Sequence of chain 1.D:
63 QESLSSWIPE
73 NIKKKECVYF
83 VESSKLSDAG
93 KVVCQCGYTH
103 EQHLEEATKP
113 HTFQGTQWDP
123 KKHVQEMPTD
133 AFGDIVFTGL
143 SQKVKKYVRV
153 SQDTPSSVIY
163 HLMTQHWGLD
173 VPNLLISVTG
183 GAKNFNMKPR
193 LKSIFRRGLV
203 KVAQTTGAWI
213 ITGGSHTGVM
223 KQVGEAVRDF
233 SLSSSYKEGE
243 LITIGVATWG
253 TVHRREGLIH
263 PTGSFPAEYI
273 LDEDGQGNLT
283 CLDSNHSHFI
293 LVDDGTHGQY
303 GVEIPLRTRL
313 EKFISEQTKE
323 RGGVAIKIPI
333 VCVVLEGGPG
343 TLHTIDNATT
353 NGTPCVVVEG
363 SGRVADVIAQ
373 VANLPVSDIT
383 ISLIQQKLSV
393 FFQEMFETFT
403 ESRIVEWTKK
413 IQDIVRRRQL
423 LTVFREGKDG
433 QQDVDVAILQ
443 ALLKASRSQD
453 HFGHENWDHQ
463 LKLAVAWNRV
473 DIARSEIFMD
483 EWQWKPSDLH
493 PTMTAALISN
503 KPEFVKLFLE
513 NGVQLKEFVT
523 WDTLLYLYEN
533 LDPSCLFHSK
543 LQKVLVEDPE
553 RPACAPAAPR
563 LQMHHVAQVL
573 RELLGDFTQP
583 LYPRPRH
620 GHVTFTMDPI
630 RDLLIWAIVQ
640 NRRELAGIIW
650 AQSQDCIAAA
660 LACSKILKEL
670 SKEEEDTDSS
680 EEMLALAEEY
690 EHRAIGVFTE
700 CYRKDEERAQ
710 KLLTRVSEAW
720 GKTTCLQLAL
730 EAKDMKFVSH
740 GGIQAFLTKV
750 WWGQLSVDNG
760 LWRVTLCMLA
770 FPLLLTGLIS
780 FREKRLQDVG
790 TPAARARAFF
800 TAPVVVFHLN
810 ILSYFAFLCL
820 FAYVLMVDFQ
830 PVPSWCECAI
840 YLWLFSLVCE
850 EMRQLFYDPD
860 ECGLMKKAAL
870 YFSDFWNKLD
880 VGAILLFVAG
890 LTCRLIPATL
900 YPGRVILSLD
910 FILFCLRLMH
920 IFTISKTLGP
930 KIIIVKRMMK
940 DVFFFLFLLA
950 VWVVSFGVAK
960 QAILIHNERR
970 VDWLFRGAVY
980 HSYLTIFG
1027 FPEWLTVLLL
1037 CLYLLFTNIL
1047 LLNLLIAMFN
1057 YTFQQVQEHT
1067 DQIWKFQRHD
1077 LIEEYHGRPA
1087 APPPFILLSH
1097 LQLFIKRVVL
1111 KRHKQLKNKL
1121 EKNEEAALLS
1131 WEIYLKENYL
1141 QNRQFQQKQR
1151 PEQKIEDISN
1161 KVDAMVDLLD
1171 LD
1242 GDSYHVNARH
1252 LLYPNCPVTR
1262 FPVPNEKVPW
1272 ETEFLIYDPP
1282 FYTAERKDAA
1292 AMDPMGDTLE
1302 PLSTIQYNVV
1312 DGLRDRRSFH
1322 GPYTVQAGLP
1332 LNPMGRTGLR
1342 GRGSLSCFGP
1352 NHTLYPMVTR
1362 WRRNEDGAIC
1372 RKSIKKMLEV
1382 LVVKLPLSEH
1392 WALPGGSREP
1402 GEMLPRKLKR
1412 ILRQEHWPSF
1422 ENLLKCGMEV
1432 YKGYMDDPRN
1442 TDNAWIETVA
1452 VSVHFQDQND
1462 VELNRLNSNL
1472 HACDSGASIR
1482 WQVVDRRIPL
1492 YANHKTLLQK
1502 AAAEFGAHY

Binding-site contacts:
Ligand atom O4' contacts residue ARG1440 of chain 1.D at 4.3 Å.
Ligand atom O4' contacts residue PRO1255 of chain 1.D at 4.2 Å.
Ligand atom C5' contacts residue ARG1440 of chain 1.D at 4.3 Å.
Ligand atom N7 contacts residue ARG1440 of chain 1.D at 3.3 Å (salt-bridge).
Ligand atom N1 contacts residue TYR1492 of chain 1.D at 3.5 Å.
Ligand atom N9 contacts residue TYR1492 of chain 1.D at 4.3 Å.
Ligand atom C2' contacts residue TYR1492 of chain 1.D at 3.4 Å (hydrophobic).
Ligand atom C4 contacts residue TYR1492 of chain 1.D at 3.8 Å (hydrophobic).
Ligand atom PA contacts residue ARG1440 of chain 1.D at 3.3 Å.
Ligand atom C6 contacts residue PRO1439 of chain 1.D at 4.3 Å (hydrophobic).
Ligand atom C6 contacts residue TYR1492 of chain 1.D at 3.9 Å (hydrophobic).
Ligand atom N7 contacts residue ASP1438 of chain 1.D at 3.5 Å (salt-bridge).
Ligand atom O5' contacts residue ARG1440 of chain 1.D at 3.2 Å (salt-bridge).
Ligand atom C5 contacts residue TYR1492 of chain 1.D at 4.1 Å (hydrophobic).
Ligand atom C4D contacts residue SER1389 of chain 1.D at 4.0 Å.
Ligand atom O2D contacts residue LEU1388 of chain 1.D at 2.4 Å (h-bond).
Ligand atom O2D contacts residue SER1389 of chain 1.D at 3.9 Å.
Ligand atom C8 contacts residue ARG1440 of chain 1.D at 3.2 Å.
Ligand atom C6 contacts residue ASP1438 of chain 1.D at 3.4 Å.
Ligand atom C5 contacts residue ASP1438 of chain 1.D at 3.7 Å.
Ligand atom O3A contacts residue ARG1440 of chain 1.D at 3.9 Å.
Ligand atom C6 contacts residue ASN1494 of chain 1.D at 4.3 Å.
Ligand atom C2 contacts residue TYR1492 of chain 1.D at 3.4 Å (hydrophobic).
Ligand atom C1' contacts residue TYR1492 of chain 1.D at 4.2 Å (hydrophobic).
Ligand atom N9 contacts residue ARG1440 of chain 1.D at 4.3 Å.
Ligand atom O2' contacts residue TYR1492 of chain 1.D at 2.3 Å (h-bond).
Ligand atom C2D contacts residue LEU1388 of chain 1.D at 3.7 Å (hydrophobic).
Ligand atom O4D contacts residue LEU1386 of chain 1.D at 4.2 Å.
Ligand atom N6 contacts residue ASN1494 of chain 1.D at 3.1 Å (h-bond).
Ligand atom O3D contacts residue SER1389 of chain 1.D at 2.4 Å (h-bond).
Ligand atom O2A contacts residue ARG1440 of chain 1.D at 2.4 Å (salt-bridge).
Ligand atom N3 contacts residue TYR1492 of chain 1.D at 3.6 Å.
Ligand atom O3D contacts residue LEU1388 of chain 1.D at 3.5 Å (h-bond).
Ligand atom O3D contacts residue LEU1386 of chain 1.D at 4.3 Å.
Ligand atom N6 contacts residue ASP1438 of chain 1.D at 2.5 Å (salt-bridge).
Ligand atom C3D contacts residue LEU1388 of chain 1.D at 4.2 Å (hydrophobic).
Ligand atom C4D contacts residue LEU1386 of chain 1.D at 3.7 Å (hydrophobic).
Ligand atom N1 contacts residue ASN1494 of chain 1.D at 4.3 Å.
Ligand atom N6 contacts residue PRO1439 of chain 1.D at 4.3 Å.
Ligand atom C3D contacts residue SER1389 of chain 1.D at 3.7 Å.

A protein and the small-molecule ligand that binds it are described below.
Small molecule (SMILES): Nc1ncnc2c1ncn2[C@@H]1O[C@H](CO[P](=O)(O)O[P](=O)(O)OC[C@H]2O[C@@H](O)[C@H](O)[C@@H]2O)[C@@H](O)[C@H]1O